Sequence of chain 1.B:
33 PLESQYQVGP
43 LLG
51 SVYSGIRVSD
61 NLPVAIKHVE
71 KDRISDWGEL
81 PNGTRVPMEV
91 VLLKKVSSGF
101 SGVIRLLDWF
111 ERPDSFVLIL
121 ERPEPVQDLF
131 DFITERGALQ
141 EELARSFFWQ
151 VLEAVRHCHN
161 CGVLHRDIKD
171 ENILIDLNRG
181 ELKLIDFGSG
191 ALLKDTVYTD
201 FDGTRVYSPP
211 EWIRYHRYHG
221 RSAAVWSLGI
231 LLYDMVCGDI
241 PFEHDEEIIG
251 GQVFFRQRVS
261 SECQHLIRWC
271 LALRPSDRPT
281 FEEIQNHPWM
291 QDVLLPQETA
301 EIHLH

The small molecule below binds the protein below.
Small molecule (SMILES): C[C@H](N)C(=O)N[C@@H](CCCN=C(N)N)C(=O)N[C@@H](CCCN=C(N)N)C(=O)N[C@@H](CCCN=C(N)N)C(=O)N[C@@H](Cc1cnc[nH]1)C(=O)N1CCC[C@H]1C(=O)N[C@H](C=O)CO

Binding-site contacts:
Ligand atom NH2 contacts residue ASP131 of chain 1.B at 3.1 Å (salt-bridge).
Ligand atom CA contacts residue GLU171 of chain 1.B at 3.8 Å.
Ligand atom NE contacts residue THR134 of chain 1.B at 3.0 Å (h-bond).
Ligand atom CB contacts residue GLU171 of chain 1.B at 3.5 Å.
Ligand atom O contacts residue LYS169 of chain 1.B at 2.7 Å (salt-bridge).
Ligand atom O contacts residue GLY203 of chain 1.B at 3.7 Å.
Ligand atom O contacts residue GLU171 of chain 1.B at 3.4 Å (salt-bridge).
Ligand atom NH2 contacts residue ASP128 of chain 1.B at 3.1 Å (salt-bridge).
Ligand atom CG contacts residue GLU171 of chain 1.B at 3.6 Å.
Ligand atom CZ contacts residue ASP170 of chain 1.B at 3.7 Å.
Ligand atom NH2 contacts residue ASP234 of chain 1.B at 3.0 Å (salt-bridge).
Ligand atom C contacts residue PHE130 of chain 1.B at 3.6 Å (hydrophobic).
Ligand atom NE2 contacts residue GLU243 of chain 1.B at 3.0 Å (salt-bridge).
Ligand atom CB contacts residue THR204 of chain 1.B at 3.4 Å.
Ligand atom OG contacts residue ASP167 of chain 1.B at 3.4 Å (salt-bridge).
Ligand atom CG contacts residue PHE130 of chain 1.B at 3.5 Å (hydrophobic).
Ligand atom CA contacts residue ASP239 of chain 1.B at 3.5 Å.
Ligand atom NH2 contacts residue GLY238 of chain 1.B at 3.6 Å.
Ligand atom NH1 contacts residue PHE130 of chain 1.B at 3.0 Å.
Ligand atom NH1 contacts residue ILE133 of chain 1.B at 3.7 Å.
Ligand atom NH2 contacts residue ASP239 of chain 1.B at 3.3 Å (salt-bridge).
Ligand atom NH1 contacts residue ASP170 of chain 1.B at 2.8 Å (salt-bridge).
Ligand atom CE1 contacts residue GLU243 of chain 1.B at 3.8 Å.
Ligand atom NH2 contacts residue ASP170 of chain 1.B at 3.8 Å.
Ligand atom CB contacts residue ASP239 of chain 1.B at 3.5 Å.
Ligand atom CG contacts residue VAL206 of chain 1.B at 3.6 Å (hydrophobic).
Ligand atom CD contacts residue THR134 of chain 1.B at 3.7 Å.
Ligand atom CZ contacts residue PHE130 of chain 1.B at 3.4 Å (hydrophobic).
Ligand atom N contacts residue PHE130 of chain 1.B at 3.5 Å.
Ligand atom O contacts residue THR204 of chain 1.B at 3.3 Å.
Ligand atom O contacts residue PHE130 of chain 1.B at 3.6 Å.
Ligand atom CD contacts residue GLU171 of chain 1.B at 3.5 Å.
Ligand atom NH1 contacts residue GLU171 of chain 1.B at 3.1 Å (salt-bridge).
Ligand atom CB contacts residue ASP202 of chain 1.B at 3.4 Å.
Ligand atom N contacts residue GLU171 of chain 1.B at 3.0 Å (salt-bridge).
Ligand atom O contacts residue ASP202 of chain 1.B at 3.6 Å.
Ligand atom CE1 contacts residue ILE240 of chain 1.B at 3.5 Å (hydrophobic).
Ligand atom CD contacts residue GLY238 of chain 1.B at 3.6 Å.
Ligand atom NE contacts residue PHE130 of chain 1.B at 3.7 Å.
Ligand atom CD2 contacts residue VAL206 of chain 1.B at 3.7 Å (hydrophobic).